Binding-site contacts:
Ligand atom C25 contacts residue VAL399 of chain 1.A at 3.5 Å (hydrophobic).
Ligand atom C27 contacts residue GLY360 of chain 1.A at 3.3 Å.
Ligand atom ND contacts residue HIS419 of chain 1.A at 3.4 Å (h-bond).
Ligand atom O2A contacts residue ASN412 of chain 1.A at 3.6 Å.
Ligand atom FE contacts residue HIS419 of chain 1.A at 2.2 Å.
Ligand atom C24 contacts residue PRO96 of chain 1.B at 3.3 Å (hydrophobic).
Ligand atom NC contacts residue HIS419 of chain 1.A at 3.4 Å (h-bond).
Ligand atom CBC contacts residue VAL287 of chain 1.A at 3.3 Å (hydrophobic).
Ligand atom CAC contacts residue VAL423 of chain 1.A at 3.6 Å (hydrophobic).
Ligand atom C26 contacts residue VAL399 of chain 1.A at 3.6 Å (hydrophobic).
Ligand atom O1D contacts residue ARG481 of chain 1.A at 3.5 Å (salt-bridge).
Ligand atom NA contacts residue HIS419 of chain 1.A at 3.2 Å (h-bond).
Ligand atom NB contacts residue HIS419 of chain 1.A at 3.2 Å (h-bond).
Ligand atom C4C contacts residue VAL423 of chain 1.A at 3.5 Å (hydrophobic).
Ligand atom C2C contacts residue VAL423 of chain 1.A at 3.5 Å (hydrophobic).
Ligand atom O2A contacts residue LEU416 of chain 1.A at 3.5 Å.
Ligand atom CMB contacts residue GLY398 of chain 1.A at 3.1 Å.
Ligand atom CMD contacts residue PHE420 of chain 1.A at 3.4 Å (hydrophobic).
Ligand atom C24 contacts residue ILE99 of chain 1.B at 3.5 Å (hydrophobic).
Ligand atom C27 contacts residue ALA356 of chain 1.A at 3.2 Å (hydrophobic).
Ligand atom CGA contacts residue HIS411 of chain 1.A at 3.5 Å.
Ligand atom CBA contacts residue LEU416 of chain 1.A at 3.4 Å (hydrophobic).
Ligand atom O2A contacts residue HIS411 of chain 1.A at 2.5 Å (h-bond).
Ligand atom O2D contacts residue TRP280 of chain 1.A at 3.1 Å.
Ligand atom CBD contacts residue TRP280 of chain 1.A at 3.4 Å (hydrophobic).
Ligand atom CAA contacts residue HIS333 of chain 1.A at 3.0 Å.
Ligand atom C3C contacts residue VAL423 of chain 1.A at 3.3 Å (hydrophobic).
Ligand atom C13 contacts residue THR359 of chain 1.A at 3.5 Å.
Ligand atom C14 contacts residue THR359 of chain 1.A at 3.6 Å.
Ligand atom C16 contacts residue GLY395 of chain 1.A at 3.4 Å.
Ligand atom C26 contacts residue ALA356 of chain 1.A at 3.4 Å (hydrophobic).
Ligand atom C24 contacts residue ILE100 of chain 1.B at 3.2 Å (hydrophobic).
Ligand atom CGA contacts residue LEU416 of chain 1.A at 3.4 Å (hydrophobic).
Ligand atom C27 contacts residue THR359 of chain 1.A at 3.3 Å.
Ligand atom C25 contacts residue ILE99 of chain 1.B at 3.5 Å (hydrophobic).
Ligand atom CHA contacts residue HIS334 of chain 1.A at 3.6 Å.
Ligand atom CGD contacts residue TRP280 of chain 1.A at 3.5 Å (hydrophobic).
Ligand atom C1D contacts residue PHE420 of chain 1.A at 3.5 Å (hydrophobic).
Ligand atom CMA contacts residue LEU401 of chain 1.A at 3.6 Å (hydrophobic).
Ligand atom C2D contacts residue PHE420 of chain 1.A at 3.5 Å (hydrophobic).

This protein binds this small molecule.
Small molecule (SMILES): C=Cc1c(C)c2n3c1=CC1=[N+]4C(=Cc5c(CCC(=O)O)c(C)c6n5[Fe]34[N+]3=C(C=2)C([C@@H](O)CC/C=C(/C)CCC=C(C)CCC=C(C)C)=C(C)C3=C6)C(CCC(=O)O)=C1C

Sequence of chain 1.A:
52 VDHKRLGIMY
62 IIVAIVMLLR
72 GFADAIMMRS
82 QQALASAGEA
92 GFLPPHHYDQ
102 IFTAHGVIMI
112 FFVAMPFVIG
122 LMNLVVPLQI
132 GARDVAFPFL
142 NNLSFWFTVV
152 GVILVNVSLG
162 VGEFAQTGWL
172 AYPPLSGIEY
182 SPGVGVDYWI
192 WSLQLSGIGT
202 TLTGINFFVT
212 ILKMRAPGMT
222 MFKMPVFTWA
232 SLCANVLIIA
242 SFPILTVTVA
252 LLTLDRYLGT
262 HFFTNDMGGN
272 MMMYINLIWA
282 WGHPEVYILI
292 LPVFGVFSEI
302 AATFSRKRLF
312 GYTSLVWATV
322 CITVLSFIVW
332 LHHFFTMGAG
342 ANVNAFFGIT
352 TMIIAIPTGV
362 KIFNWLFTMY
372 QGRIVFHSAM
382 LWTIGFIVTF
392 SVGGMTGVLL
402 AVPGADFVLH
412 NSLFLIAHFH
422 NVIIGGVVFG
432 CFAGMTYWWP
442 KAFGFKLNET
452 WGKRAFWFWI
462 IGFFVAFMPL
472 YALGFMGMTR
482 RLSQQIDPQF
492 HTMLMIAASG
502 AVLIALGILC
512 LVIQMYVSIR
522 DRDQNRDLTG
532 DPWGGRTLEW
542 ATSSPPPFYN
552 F

Sequence of chain 1.B:
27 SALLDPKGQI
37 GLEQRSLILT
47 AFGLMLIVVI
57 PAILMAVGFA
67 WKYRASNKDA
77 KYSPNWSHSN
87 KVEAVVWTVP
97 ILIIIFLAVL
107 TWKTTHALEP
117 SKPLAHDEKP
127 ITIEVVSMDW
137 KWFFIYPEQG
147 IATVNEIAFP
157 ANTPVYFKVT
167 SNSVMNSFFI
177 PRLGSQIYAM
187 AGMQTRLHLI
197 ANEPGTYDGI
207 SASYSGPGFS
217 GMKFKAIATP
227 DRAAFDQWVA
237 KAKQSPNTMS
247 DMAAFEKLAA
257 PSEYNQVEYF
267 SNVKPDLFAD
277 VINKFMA